Sequence of chain 1.E:
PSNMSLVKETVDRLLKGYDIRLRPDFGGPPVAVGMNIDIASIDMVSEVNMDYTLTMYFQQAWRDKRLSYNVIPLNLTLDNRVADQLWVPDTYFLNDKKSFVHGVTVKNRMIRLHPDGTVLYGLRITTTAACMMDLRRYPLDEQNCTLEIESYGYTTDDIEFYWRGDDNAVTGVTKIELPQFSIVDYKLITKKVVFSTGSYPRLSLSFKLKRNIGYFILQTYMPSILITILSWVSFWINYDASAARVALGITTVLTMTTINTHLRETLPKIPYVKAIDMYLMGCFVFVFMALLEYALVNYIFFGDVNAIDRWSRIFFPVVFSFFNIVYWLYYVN

A small-molecule ligand and the protein it binds are described below.
Small molecule (SMILES): CC(=O)N[C@H]1[C@H](O[C@H]2[C@H](O)[C@@H](NC(C)=O)CO[C@@H]2CO)O[C@H](CO)[C@@H](O[C@@H]2O[C@H](CO[C@H]3O[C@H](CO)[C@@H](O)[C@H](O)[C@@H]3O)[C@@H](O)[C@H](O[C@H]3O[C@H](CO)[C@@H](O)[C@H](O)[C@@H]3O)[C@@H]2O)[C@@H]1O

Binding-site contacts:
Ligand atom C5 contacts residue ASN104 of chain 1.E at 3.6 Å.
Ligand atom O7 contacts residue ASN104 of chain 1.E at 4.3 Å.
Ligand atom O5 contacts residue HIS143 of chain 1.E at 3.4 Å (h-bond).
Ligand atom N2 contacts residue ASN104 of chain 1.E at 2.9 Å (h-bond).
Ligand atom O7 contacts residue PRO102 of chain 1.E at 4.1 Å.
Ligand atom C1 contacts residue ASN104 of chain 1.E at 1.4 Å.
Ligand atom O7 contacts residue LEU103 of chain 1.E at 3.9 Å.
Ligand atom O6 contacts residue HIS143 of chain 1.E at 4.0 Å.
Ligand atom C2 contacts residue ASN104 of chain 1.E at 2.5 Å.
Ligand atom C8 contacts residue ASN104 of chain 1.E at 3.9 Å.
Ligand atom C6 contacts residue HIS143 of chain 1.E at 4.2 Å.
Ligand atom C5 contacts residue HIS143 of chain 1.E at 4.1 Å.
Ligand atom C7 contacts residue ASN104 of chain 1.E at 3.6 Å.
Ligand atom O5 contacts residue ASN104 of chain 1.E at 2.3 Å (h-bond).
Ligand atom C3 contacts residue ASN104 of chain 1.E at 3.8 Å.
Ligand atom C1 contacts residue HIS143 of chain 1.E at 3.8 Å.
Ligand atom C4 contacts residue ASN104 of chain 1.E at 4.2 Å.